Sequence of chain 1.E:
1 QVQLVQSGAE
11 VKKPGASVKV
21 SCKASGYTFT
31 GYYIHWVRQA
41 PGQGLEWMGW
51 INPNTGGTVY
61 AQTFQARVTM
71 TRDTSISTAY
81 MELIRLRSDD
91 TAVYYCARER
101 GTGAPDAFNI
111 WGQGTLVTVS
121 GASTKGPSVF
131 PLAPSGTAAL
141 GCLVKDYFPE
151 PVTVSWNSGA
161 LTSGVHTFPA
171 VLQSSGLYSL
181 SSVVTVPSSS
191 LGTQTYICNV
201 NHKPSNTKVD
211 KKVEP

Sequence of chain 1.C:
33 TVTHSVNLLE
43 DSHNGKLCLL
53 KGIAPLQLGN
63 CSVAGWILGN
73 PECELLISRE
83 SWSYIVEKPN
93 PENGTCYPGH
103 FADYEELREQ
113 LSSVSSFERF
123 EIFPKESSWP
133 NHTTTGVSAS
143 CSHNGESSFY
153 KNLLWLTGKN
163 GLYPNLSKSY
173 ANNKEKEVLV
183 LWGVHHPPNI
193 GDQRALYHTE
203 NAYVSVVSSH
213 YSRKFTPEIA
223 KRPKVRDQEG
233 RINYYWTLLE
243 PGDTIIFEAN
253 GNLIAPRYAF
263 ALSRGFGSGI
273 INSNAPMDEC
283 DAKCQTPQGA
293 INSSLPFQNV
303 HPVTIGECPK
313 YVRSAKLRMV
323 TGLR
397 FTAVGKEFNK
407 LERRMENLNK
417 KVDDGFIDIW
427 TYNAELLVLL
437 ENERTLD

Binding-site contacts:
Ligand atom C4 contacts residue ARG85 of chain 1.E at 3.9 Å.
Ligand atom O5 contacts residue ARG85 of chain 1.E at 4.4 Å.
Ligand atom O3 contacts residue ARG85 of chain 1.E at 4.4 Å.
Ligand atom C3 contacts residue ARG85 of chain 1.E at 4.5 Å.
Ligand atom C8 contacts residue PRO132 of chain 1.C at 3.7 Å (hydrophobic).
Ligand atom C5 contacts residue ASN133 of chain 1.C at 3.6 Å.
Ligand atom C8 contacts residue ASN133 of chain 1.C at 4.3 Å.
Ligand atom N2 contacts residue ASN133 of chain 1.C at 2.9 Å (h-bond).
Ligand atom O7 contacts residue ASN133 of chain 1.C at 2.9 Å (h-bond).
Ligand atom C1 contacts residue ASN133 of chain 1.C at 1.4 Å.
Ligand atom C3 contacts residue ASN133 of chain 1.C at 3.8 Å.
Ligand atom O5 contacts residue ASN133 of chain 1.C at 2.4 Å (h-bond).
Ligand atom C7 contacts residue PRO132 of chain 1.C at 4.1 Å (hydrophobic).
Ligand atom C4 contacts residue ASN133 of chain 1.C at 4.2 Å.
Ligand atom C6 contacts residue ASN133 of chain 1.C at 4.2 Å.
Ligand atom C7 contacts residue ASN133 of chain 1.C at 3.1 Å.
Ligand atom C2 contacts residue ASN133 of chain 1.C at 2.5 Å.
Ligand atom C6 contacts residue ARG85 of chain 1.E at 4.2 Å.
Ligand atom N2 contacts residue PRO132 of chain 1.C at 4.5 Å.

This protein binds this small molecule.
Small molecule (SMILES): CC(=O)N[C@@H]1[C@@H](O)[C@H](O)[C@@H](CO)O[C@H]1O